Binding-site contacts:
Ligand atom N2 contacts residue ASN457 of chain 1.A at 3.0 Å (h-bond).
Ligand atom C1 contacts residue GLU455 of chain 1.A at 3.9 Å.
Ligand atom C8 contacts residue LEU456 of chain 1.A at 3.6 Å (hydrophobic).
Ligand atom N2 contacts residue GLU455 of chain 1.A at 3.5 Å (salt-bridge).
Ligand atom C5 contacts residue ASN457 of chain 1.A at 3.7 Å.
Ligand atom C7 contacts residue LEU456 of chain 1.A at 4.5 Å (hydrophobic).
Ligand atom C3 contacts residue ASN457 of chain 1.A at 3.9 Å.
Ligand atom O5 contacts residue ASN457 of chain 1.A at 2.5 Å (h-bond).
Ligand atom C2 contacts residue GLU455 of chain 1.A at 4.3 Å.
Ligand atom C4 contacts residue ASN457 of chain 1.A at 4.4 Å.
Ligand atom C7 contacts residue ASN457 of chain 1.A at 3.7 Å.
Ligand atom O7 contacts residue ASN457 of chain 1.A at 3.9 Å.
Ligand atom C7 contacts residue GLU455 of chain 1.A at 3.8 Å.
Ligand atom C2 contacts residue ASN457 of chain 1.A at 2.6 Å.
Ligand atom C1 contacts residue ASN457 of chain 1.A at 1.5 Å.
Ligand atom C8 contacts residue GLU455 of chain 1.A at 3.6 Å.
Ligand atom C8 contacts residue ASN457 of chain 1.A at 4.5 Å.

A protein and the small-molecule ligand that binds it are described below.
Small molecule (SMILES): CC(=O)N[C@@H]1[C@@H](O)[C@H](O)[C@@H](CO)O[C@H]1O

Sequence of chain 1.A:
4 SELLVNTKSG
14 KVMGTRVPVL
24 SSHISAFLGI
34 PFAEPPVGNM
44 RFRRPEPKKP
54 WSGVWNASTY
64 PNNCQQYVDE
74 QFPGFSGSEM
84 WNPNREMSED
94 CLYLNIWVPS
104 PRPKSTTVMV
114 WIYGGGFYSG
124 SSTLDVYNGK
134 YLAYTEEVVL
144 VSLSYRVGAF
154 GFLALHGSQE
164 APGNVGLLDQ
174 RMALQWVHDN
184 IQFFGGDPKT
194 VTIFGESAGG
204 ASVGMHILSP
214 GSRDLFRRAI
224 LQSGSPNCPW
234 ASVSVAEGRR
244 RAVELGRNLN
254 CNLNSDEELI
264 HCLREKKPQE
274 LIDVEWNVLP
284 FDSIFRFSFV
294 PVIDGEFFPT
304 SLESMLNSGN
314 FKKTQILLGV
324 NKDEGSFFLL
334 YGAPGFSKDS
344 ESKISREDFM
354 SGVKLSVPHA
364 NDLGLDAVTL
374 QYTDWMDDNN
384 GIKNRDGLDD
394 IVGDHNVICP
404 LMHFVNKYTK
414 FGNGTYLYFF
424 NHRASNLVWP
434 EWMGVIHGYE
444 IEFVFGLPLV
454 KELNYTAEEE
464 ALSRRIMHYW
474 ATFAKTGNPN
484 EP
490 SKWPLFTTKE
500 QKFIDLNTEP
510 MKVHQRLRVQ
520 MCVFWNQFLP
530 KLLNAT